Sequence of chain 54.A:
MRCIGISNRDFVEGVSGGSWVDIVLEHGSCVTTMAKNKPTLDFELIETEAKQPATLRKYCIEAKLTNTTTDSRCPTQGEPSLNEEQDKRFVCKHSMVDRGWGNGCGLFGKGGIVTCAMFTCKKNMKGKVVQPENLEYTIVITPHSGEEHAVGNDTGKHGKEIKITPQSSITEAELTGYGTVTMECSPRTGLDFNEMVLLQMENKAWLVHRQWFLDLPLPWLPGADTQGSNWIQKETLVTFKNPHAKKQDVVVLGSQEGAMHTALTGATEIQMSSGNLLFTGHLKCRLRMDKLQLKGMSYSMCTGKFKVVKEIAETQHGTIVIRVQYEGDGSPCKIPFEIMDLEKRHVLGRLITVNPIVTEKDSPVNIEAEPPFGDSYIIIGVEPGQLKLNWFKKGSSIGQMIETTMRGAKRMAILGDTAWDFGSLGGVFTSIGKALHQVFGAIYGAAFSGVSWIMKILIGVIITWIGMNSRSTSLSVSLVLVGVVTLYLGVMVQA

This protein binds this small molecule.
Small molecule (SMILES): CC(=O)N[C@@H]1[C@@H](O)[C@H](O)[C@@H](CO)O[C@H]1O

Binding-site contacts:
Ligand atom O5 contacts residue ASN67 of chain 54.A at 2.4 Å (h-bond).
Ligand atom C7 contacts residue ASN67 of chain 54.A at 3.7 Å.
Ligand atom C8 contacts residue MET118 of chain 54.A at 4.3 Å (hydrophobic).
Ligand atom C1 contacts residue ASN67 of chain 54.A at 1.4 Å.
Ligand atom O7 contacts residue ASN67 of chain 54.A at 4.1 Å.
Ligand atom C8 contacts residue ASN67 of chain 54.A at 4.2 Å.
Ligand atom C3 contacts residue ASN67 of chain 54.A at 3.8 Å.
Ligand atom C4 contacts residue ASN67 of chain 54.A at 4.2 Å.
Ligand atom C2 contacts residue ASN67 of chain 54.A at 2.5 Å.
Ligand atom C5 contacts residue ASN67 of chain 54.A at 3.7 Å.
Ligand atom N2 contacts residue ASN67 of chain 54.A at 2.9 Å (h-bond).
Ligand atom C8 contacts residue PHE90 of chain 54.A at 3.9 Å (hydrophobic).